This small molecule binds to this protein.
Small molecule (SMILES): CCCOc1ccc2cc(S(=O)(=O)Nc3ccc(C(=O)O)cc3)ccc2c1

Sequence of chain 52.C:
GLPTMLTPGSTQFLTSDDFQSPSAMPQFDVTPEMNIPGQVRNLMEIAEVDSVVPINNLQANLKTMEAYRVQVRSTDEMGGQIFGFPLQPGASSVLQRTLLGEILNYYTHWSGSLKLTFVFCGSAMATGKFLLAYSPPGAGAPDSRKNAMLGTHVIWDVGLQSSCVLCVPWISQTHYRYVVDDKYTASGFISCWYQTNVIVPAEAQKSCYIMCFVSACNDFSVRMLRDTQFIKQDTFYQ

Sequence of chain 51.A:
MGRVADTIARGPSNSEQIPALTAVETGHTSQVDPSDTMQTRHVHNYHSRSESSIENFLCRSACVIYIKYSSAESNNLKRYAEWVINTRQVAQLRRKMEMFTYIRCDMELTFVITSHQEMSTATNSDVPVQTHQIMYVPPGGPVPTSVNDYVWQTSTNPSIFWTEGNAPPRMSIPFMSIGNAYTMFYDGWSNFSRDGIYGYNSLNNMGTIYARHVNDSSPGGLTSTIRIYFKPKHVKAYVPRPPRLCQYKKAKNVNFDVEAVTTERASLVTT

Sequence of chain 52.A:
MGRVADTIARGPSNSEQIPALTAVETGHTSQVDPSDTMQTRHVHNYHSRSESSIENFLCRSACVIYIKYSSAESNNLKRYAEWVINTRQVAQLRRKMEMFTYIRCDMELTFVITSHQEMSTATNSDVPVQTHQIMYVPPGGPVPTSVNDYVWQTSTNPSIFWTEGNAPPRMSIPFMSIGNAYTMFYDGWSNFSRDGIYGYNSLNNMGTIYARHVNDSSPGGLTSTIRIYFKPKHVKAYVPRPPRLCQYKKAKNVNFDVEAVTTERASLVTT

Binding-site contacts:
Ligand atom C20 contacts residue ARG227 of chain 52.A at 3.6 Å.
Ligand atom C3 contacts residue ASN148 of chain 51.A at 3.5 Å.
Ligand atom O5 contacts residue TYR229 of chain 52.A at 3.8 Å.
Ligand atom C8 contacts residue ASN148 of chain 51.A at 3.3 Å.
Ligand atom C15 contacts residue TYR66 of chain 52.A at 3.4 Å (hydrophobic).
Ligand atom O2 contacts residue GLN233 of chain 52.C at 3.0 Å.
Ligand atom C10 contacts residue ASP234 of chain 52.C at 3.8 Å.
Ligand atom C8 contacts residue ASP234 of chain 52.C at 3.3 Å.
Ligand atom C9 contacts residue ASN148 of chain 51.A at 3.7 Å.
Ligand atom C9 contacts residue ASP234 of chain 52.C at 3.6 Å.
Ligand atom N1 contacts residue PHE236 of chain 52.C at 3.6 Å.
Ligand atom C13 contacts residue TYR66 of chain 52.A at 3.4 Å (hydrophobic).
Ligand atom O1 contacts residue ASP149 of chain 51.A at 3.6 Å.
Ligand atom C2 contacts residue TYR66 of chain 52.A at 3.8 Å (hydrophobic).
Ligand atom C20 contacts residue ARG212 of chain 51.A at 3.4 Å.
Ligand atom C4 contacts residue ASP149 of chain 51.A at 3.5 Å.
Ligand atom O2 contacts residue PHE236 of chain 52.C at 3.4 Å (h-bond).
Ligand atom O2 contacts residue ASP234 of chain 52.C at 3.7 Å.
Ligand atom C5 contacts residue GLN153 of chain 51.A at 3.2 Å.
Ligand atom C16 contacts residue THR235 of chain 52.C at 3.8 Å.
Ligand atom O4 contacts residue ARG227 of chain 52.A at 3.3 Å (salt-bridge).
Ligand atom N1 contacts residue GLN233 of chain 52.C at 3.3 Å (h-bond).
Ligand atom O5 contacts residue ARG227 of chain 52.A at 3.5 Å (salt-bridge).
Ligand atom O5 contacts residue ARG212 of chain 51.A at 3.3 Å (salt-bridge).
Ligand atom C4 contacts residue ASN148 of chain 51.A at 3.3 Å.
Ligand atom C1 contacts residue GLN153 of chain 51.A at 3.4 Å.
Ligand atom O5 contacts residue TRP152 of chain 51.A at 3.5 Å (h-bond).
Ligand atom C16 contacts residue PHE236 of chain 52.C at 3.7 Å (hydrophobic).
Ligand atom C10 contacts residue ASN148 of chain 51.A at 3.7 Å.
Ligand atom C6 contacts residue GLN153 of chain 51.A at 3.2 Å.
Ligand atom C6 contacts residue PHE236 of chain 52.C at 3.5 Å (hydrophobic).
Ligand atom O1 contacts residue GLN233 of chain 52.C at 3.5 Å (h-bond).
Ligand atom C3 contacts residue ASP149 of chain 51.A at 3.5 Å.
Ligand atom N1 contacts residue GLN153 of chain 51.A at 2.7 Å (h-bond).
Ligand atom O2 contacts residue THR235 of chain 52.C at 3.0 Å.
Ligand atom C14 contacts residue TYR66 of chain 52.A at 3.4 Å (hydrophobic).
Ligand atom O4 contacts residue ARG212 of chain 51.A at 2.8 Å (salt-bridge).
Ligand atom S1 contacts residue GLN233 of chain 52.C at 3.7 Å.
Ligand atom O1 contacts residue TYR150 of chain 51.A at 3.0 Å (h-bond).
Ligand atom C7 contacts residue THR235 of chain 52.C at 3.8 Å.